Sequence of chain 1.D:
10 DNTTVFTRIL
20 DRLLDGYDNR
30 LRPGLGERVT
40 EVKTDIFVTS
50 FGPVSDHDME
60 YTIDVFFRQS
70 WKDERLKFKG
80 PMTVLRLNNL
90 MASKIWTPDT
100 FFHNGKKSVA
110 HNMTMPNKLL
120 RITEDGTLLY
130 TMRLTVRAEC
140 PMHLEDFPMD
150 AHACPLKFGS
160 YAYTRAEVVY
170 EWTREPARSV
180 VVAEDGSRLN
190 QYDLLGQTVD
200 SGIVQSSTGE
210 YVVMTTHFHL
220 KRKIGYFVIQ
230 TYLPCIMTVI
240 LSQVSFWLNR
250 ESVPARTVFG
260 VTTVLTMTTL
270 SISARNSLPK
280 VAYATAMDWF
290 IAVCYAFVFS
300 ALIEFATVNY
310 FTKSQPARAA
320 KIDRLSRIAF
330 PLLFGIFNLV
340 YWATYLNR

A small-molecule ligand and the protein it binds are described below.
Small molecule (SMILES): CC(=O)N[C@@H]1[C@@H](O)[C@H](O)[C@@H](CO)O[C@H]1O

Binding-site contacts:
Ligand atom C6 contacts residue MET114 of chain 1.D at 3.8 Å (hydrophobic).
Ligand atom C3 contacts residue ASN111 of chain 1.D at 3.8 Å.
Ligand atom O5 contacts residue PRO115 of chain 1.D at 3.9 Å.
Ligand atom C2 contacts residue ASN111 of chain 1.D at 2.5 Å.
Ligand atom C1 contacts residue ASN111 of chain 1.D at 1.4 Å.
Ligand atom O5 contacts residue ASN111 of chain 1.D at 2.4 Å (h-bond).
Ligand atom C5 contacts residue PRO115 of chain 1.D at 4.0 Å (hydrophobic).
Ligand atom C5 contacts residue ASN111 of chain 1.D at 3.7 Å.
Ligand atom N2 contacts residue ASN111 of chain 1.D at 2.9 Å (h-bond).
Ligand atom C7 contacts residue ASN111 of chain 1.D at 3.7 Å.
Ligand atom C6 contacts residue PRO115 of chain 1.D at 3.8 Å (hydrophobic).
Ligand atom O6 contacts residue MET114 of chain 1.D at 3.5 Å.
Ligand atom C1 contacts residue PRO115 of chain 1.D at 4.4 Å (hydrophobic).
Ligand atom O7 contacts residue ASN111 of chain 1.D at 4.1 Å.
Ligand atom C4 contacts residue ASN111 of chain 1.D at 4.2 Å.